Sequence of chain 1.A:
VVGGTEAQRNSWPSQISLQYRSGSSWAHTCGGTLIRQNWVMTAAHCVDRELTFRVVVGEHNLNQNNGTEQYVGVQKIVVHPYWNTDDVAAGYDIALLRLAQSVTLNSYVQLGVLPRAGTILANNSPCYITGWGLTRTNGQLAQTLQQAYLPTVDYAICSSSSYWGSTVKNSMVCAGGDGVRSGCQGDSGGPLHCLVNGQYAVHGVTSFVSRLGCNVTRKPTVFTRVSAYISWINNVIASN

Binding-site contacts:
Ligand atom O1 contacts residue SER210 of chain 1.A at 4.4 Å.
Ligand atom O1 contacts residue VAL209 of chain 1.A at 3.4 Å (h-bond).
Ligand atom O1 contacts residue GLN185 of chain 1.A at 3.9 Å.
Ligand atom C1 contacts residue PHE208 of chain 1.A at 3.9 Å (hydrophobic).
Ligand atom C4 contacts residue SER188 of chain 1.A at 3.8 Å.
Ligand atom C4 contacts residue PHE208 of chain 1.A at 4.3 Å (hydrophobic).
Ligand atom C6 contacts residue SO41 of chain 1.D at 4.3 Å.
Ligand atom C6 contacts residue THR206 of chain 1.A at 3.8 Å.
Ligand atom C6 contacts residue CYS184 of chain 1.A at 3.5 Å (hydrophobic).
Ligand atom C5 contacts residue THR206 of chain 1.A at 4.4 Å.
Ligand atom O2 contacts residue SO41 of chain 1.D at 4.0 Å.
Ligand atom C5 contacts residue SER188 of chain 1.A at 3.3 Å.
Ligand atom C4 contacts residue GLN185 of chain 1.A at 3.8 Å.
Ligand atom C1 contacts residue VAL209 of chain 1.A at 3.9 Å (hydrophobic).
Ligand atom C5 contacts residue CYS184 of chain 1.A at 4.3 Å (hydrophobic).
Ligand atom C5 contacts residue SER207 of chain 1.A at 4.0 Å.
Ligand atom C3 contacts residue GLN185 of chain 1.A at 4.3 Å.
Ligand atom C1 contacts residue GLN185 of chain 1.A at 4.3 Å.
Ligand atom O2 contacts residue GLN185 of chain 1.A at 4.2 Å.
Ligand atom C6 contacts residue SER188 of chain 1.A at 3.9 Å.
Ligand atom C5 contacts residue PHE208 of chain 1.A at 3.8 Å (hydrophobic).
Ligand atom C2 contacts residue GLN185 of chain 1.A at 3.6 Å.
Ligand atom C5 contacts residue SO41 of chain 1.D at 4.0 Å.
Ligand atom C3 contacts residue VAL209 of chain 1.A at 4.5 Å (hydrophobic).
Ligand atom C4 contacts residue VAL209 of chain 1.A at 3.9 Å (hydrophobic).
Ligand atom C4 contacts residue SO41 of chain 1.D at 3.6 Å.
Ligand atom C4 contacts residue CYS184 of chain 1.A at 4.3 Å (hydrophobic).
Ligand atom C3 contacts residue SER207 of chain 1.A at 3.8 Å.
Ligand atom C6 contacts residue VAL209 of chain 1.A at 3.9 Å (hydrophobic).
Ligand atom C6 contacts residue GLN185 of chain 1.A at 4.2 Å.
Ligand atom C3 contacts residue SO41 of chain 1.D at 3.8 Å.
Ligand atom C3 contacts residue SER188 of chain 1.A at 3.8 Å.
Ligand atom C3 contacts residue PHE208 of chain 1.A at 4.1 Å (hydrophobic).
Ligand atom C6 contacts residue GLY183 of chain 1.A at 4.1 Å.
Ligand atom C5 contacts residue VAL209 of chain 1.A at 4.2 Å (hydrophobic).

The protein below binds the small molecule below.
Small molecule (SMILES): C=CCC[C@H](O)CO